Sequence of chain 1.A:
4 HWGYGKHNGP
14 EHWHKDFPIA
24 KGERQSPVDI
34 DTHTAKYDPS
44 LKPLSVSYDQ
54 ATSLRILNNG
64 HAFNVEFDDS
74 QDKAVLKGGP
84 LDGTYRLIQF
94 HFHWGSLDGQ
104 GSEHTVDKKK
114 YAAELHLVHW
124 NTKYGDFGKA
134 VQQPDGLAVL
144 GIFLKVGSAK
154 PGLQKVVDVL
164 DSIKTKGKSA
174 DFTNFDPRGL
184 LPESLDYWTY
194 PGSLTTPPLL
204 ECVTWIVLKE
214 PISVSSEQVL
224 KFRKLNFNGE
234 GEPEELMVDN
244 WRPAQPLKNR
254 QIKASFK

Binding-site contacts:
Ligand atom SAW contacts residue HIS94 of chain 1.A at 3.9 Å.
Ligand atom FAH contacts residue LEU197 of chain 1.A at 3.4 Å.
Ligand atom FAH contacts residue THR198 of chain 1.A at 3.0 Å.
Ligand atom OAE contacts residue HIS94 of chain 1.A at 3.3 Å.
Ligand atom FAI contacts residue VAL121 of chain 1.A at 2.8 Å.
Ligand atom CAP contacts residue LEU197 of chain 1.A at 3.8 Å (hydrophobic).
Ligand atom NAB contacts residue THR198 of chain 1.A at 2.8 Å (h-bond).
Ligand atom CAQ contacts residue LEU197 of chain 1.A at 4.0 Å (hydrophobic).
Ligand atom OAD contacts residue THR198 of chain 1.A at 3.1 Å (h-bond).
Ligand atom CAP contacts residue THR199 of chain 1.A at 3.2 Å.
Ligand atom CAR contacts residue LEU197 of chain 1.A at 3.7 Å (hydrophobic).
Ligand atom NAL contacts residue LEU197 of chain 1.A at 3.6 Å.
Ligand atom NAB contacts residue ZN1 of chain 1.B at 2.0 Å.
Ligand atom FAF contacts residue PRO201 of chain 1.A at 4.0 Å.
Ligand atom FAG contacts residue PHE130 of chain 1.A at 3.5 Å.
Ligand atom FAF contacts residue LEU197 of chain 1.A at 3.7 Å.
Ligand atom FAF contacts residue THR199 of chain 1.A at 2.5 Å.
Ligand atom NAL contacts residue PHE130 of chain 1.A at 4.0 Å.
Ligand atom OAE contacts residue VAL121 of chain 1.A at 3.7 Å.
Ligand atom FAG contacts residue GLN92 of chain 1.A at 3.4 Å.
Ligand atom NAB contacts residue HIS94 of chain 1.A at 3.3 Å (h-bond).
Ligand atom NAB contacts residue HIS96 of chain 1.A at 3.3 Å (h-bond).
Ligand atom FAH contacts residue THR199 of chain 1.A at 2.8 Å.
Ligand atom OAE contacts residue ZN1 of chain 1.B at 3.1 Å.
Ligand atom SAW contacts residue ZN1 of chain 1.B at 3.0 Å.
Ligand atom FAI contacts residue GLN92 of chain 1.A at 3.9 Å.
Ligand atom OAE contacts residue VAL142 of chain 1.A at 4.0 Å.
Ligand atom CAS contacts residue LEU197 of chain 1.A at 4.0 Å (hydrophobic).
Ligand atom CAU contacts residue LEU197 of chain 1.A at 3.9 Å (hydrophobic).
Ligand atom SAW contacts residue HIS119 of chain 1.A at 4.0 Å.
Ligand atom FAI contacts residue HIS94 of chain 1.A at 3.5 Å.
Ligand atom OAD contacts residue TRP208 of chain 1.A at 3.6 Å.
Ligand atom NAK contacts residue PHE130 of chain 1.A at 3.9 Å.
Ligand atom SAW contacts residue THR198 of chain 1.A at 3.8 Å.
Ligand atom OAD contacts residue LEU197 of chain 1.A at 3.4 Å.
Ligand atom OAE contacts residue HIS119 of chain 1.A at 3.5 Å (h-bond).
Ligand atom CAR contacts residue THR199 of chain 1.A at 3.4 Å.
Ligand atom CAS contacts residue HIS94 of chain 1.A at 4.0 Å.
Ligand atom NAB contacts residue HIS119 of chain 1.A at 3.4 Å (h-bond).
Ligand atom FAF contacts residue PRO200 of chain 1.A at 3.3 Å.

The protein below binds the small molecule below.
Small molecule (SMILES): COC(=O)c1cn(-c2c(F)c(F)c(S(N)(=O)=O)c(F)c2F)nn1